A small-molecule ligand and the protein it binds are described below.
Small molecule (SMILES): OC[C@H]1O[C@@](CO)(O[C@H]2O[C@H](CO)[C@@H](O)[C@H](O)[C@H]2O)[C@@H](O)[C@@H]1O

Sequence of chain 45.A:
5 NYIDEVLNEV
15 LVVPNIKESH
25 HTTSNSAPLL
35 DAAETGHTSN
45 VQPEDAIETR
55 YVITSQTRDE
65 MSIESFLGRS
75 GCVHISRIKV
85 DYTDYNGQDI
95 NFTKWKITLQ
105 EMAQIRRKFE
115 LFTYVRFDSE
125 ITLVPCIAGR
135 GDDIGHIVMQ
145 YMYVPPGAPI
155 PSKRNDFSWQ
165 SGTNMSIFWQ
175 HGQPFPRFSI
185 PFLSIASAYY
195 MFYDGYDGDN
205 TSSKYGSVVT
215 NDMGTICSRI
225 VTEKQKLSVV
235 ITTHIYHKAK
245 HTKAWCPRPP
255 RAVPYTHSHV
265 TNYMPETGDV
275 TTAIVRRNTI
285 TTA

Binding-site contacts:
Ligand atom C4 contacts residue THR102 of chain 45.A at 3.9 Å.
Ligand atom C2 contacts residue MET217 of chain 45.A at 3.5 Å (hydrophobic).
Ligand atom O3 contacts residue ASN215 of chain 45.A at 2.1 Å.
Ligand atom O3 contacts residue ILE101 of chain 45.A at 3.5 Å.
Ligand atom C6 contacts residue LEU103 of chain 45.A at 3.2 Å (hydrophobic).
Ligand atom O2 contacts residue MET195 of chain 45.A at 3.6 Å.
Ligand atom O6 contacts residue THR102 of chain 45.A at 2.4 Å.
Ligand atom C2 contacts residue TYR193 of chain 45.A at 3.8 Å (hydrophobic).
Ligand atom C6 contacts residue LEU103 of chain 45.A at 2.7 Å (hydrophobic).
Ligand atom O1 contacts residue GLN104 of chain 45.A at 3.9 Å.
Ligand atom O4 contacts residue THR102 of chain 45.A at 3.8 Å.
Ligand atom O5 contacts residue THR102 of chain 45.A at 3.6 Å.
Ligand atom C5 contacts residue HIS263 of chain 45.A at 3.9 Å.
Ligand atom C6 contacts residue THR102 of chain 45.A at 1.9 Å.
Ligand atom O2 contacts residue TYR193 of chain 45.A at 3.9 Å.
Ligand atom C5 contacts residue THR102 of chain 45.A at 2.8 Å.
Ligand atom O3 contacts residue TYR194 of chain 45.A at 3.9 Å.
Ligand atom O5 contacts residue LEU103 of chain 45.A at 3.3 Å.
Ligand atom C4 contacts residue ASN215 of chain 45.A at 4.0 Å.
Ligand atom O5 contacts residue LEU103 of chain 45.A at 3.0 Å (h-bond).
Ligand atom C5 contacts residue LEU103 of chain 45.A at 3.5 Å (hydrophobic).
Ligand atom O3 contacts residue MET217 of chain 45.A at 2.5 Å (h-bond).
Ligand atom O6 contacts residue ILE101 of chain 45.A at 2.1 Å (h-bond).
Ligand atom O4 contacts residue ASN215 of chain 45.A at 3.4 Å (h-bond).
Ligand atom C5 contacts residue LEU103 of chain 45.A at 3.0 Å (hydrophobic).
Ligand atom C1 contacts residue MET195 of chain 45.A at 3.2 Å (hydrophobic).
Ligand atom C6 contacts residue HIS241 of chain 45.A at 3.7 Å.
Ligand atom O4 contacts residue HIS263 of chain 45.A at 2.6 Å.
Ligand atom C3 contacts residue ASN215 of chain 45.A at 3.5 Å.
Ligand atom O4 contacts residue ILE101 of chain 45.A at 4.0 Å.
Ligand atom O6 contacts residue LEU103 of chain 45.A at 4.0 Å.
Ligand atom O1 contacts residue MET195 of chain 45.A at 3.8 Å.
Ligand atom O2 contacts residue ASN215 of chain 45.A at 3.5 Å.
Ligand atom O6 contacts residue HIS241 of chain 45.A at 4.0 Å.
Ligand atom C4 contacts residue HIS263 of chain 45.A at 3.7 Å.
Ligand atom O2 contacts residue MET217 of chain 45.A at 3.3 Å (h-bond).
Ligand atom O1 contacts residue TYR194 of chain 45.A at 3.8 Å.
Ligand atom C6 contacts residue ILE101 of chain 45.A at 3.2 Å (hydrophobic).
Ligand atom O6 contacts residue LEU103 of chain 45.A at 3.3 Å.
Ligand atom C3 contacts residue MET217 of chain 45.A at 3.2 Å (hydrophobic).